This protein binds this small molecule.
Small molecule (SMILES): CC(=O)N[C@H]1[C@H](O[C@H]2[C@H](O)[C@@H](NC(C)=O)CO[C@@H]2CO)O[C@H](CO)[C@@H](O)[C@@H]1O

Binding-site contacts:
Ligand atom C8 contacts residue GLU1072 of chain 1.A at 3.4 Å.
Ligand atom C2 contacts residue ASN1074 of chain 1.A at 2.5 Å.
Ligand atom C1 contacts residue ASN1074 of chain 1.A at 1.4 Å.
Ligand atom C8 contacts residue LYS1073 of chain 1.A at 4.1 Å.
Ligand atom O7 contacts residue ALA706 of chain 1.A at 3.4 Å.
Ligand atom C6 contacts residue ALA706 of chain 1.A at 4.5 Å (hydrophobic).
Ligand atom C7 contacts residue ASN1074 of chain 1.A at 3.4 Å.
Ligand atom C4 contacts residue ASN1074 of chain 1.A at 4.3 Å.
Ligand atom C1 contacts residue GLN895 of chain 1.B at 4.2 Å.
Ligand atom O4 contacts residue ALA706 of chain 1.A at 3.7 Å.
Ligand atom O5 contacts residue ASN1074 of chain 1.A at 2.4 Å (h-bond).
Ligand atom C8 contacts residue ASN1074 of chain 1.A at 3.7 Å.
Ligand atom C7 contacts residue ALA706 of chain 1.A at 4.2 Å (hydrophobic).
Ligand atom C5 contacts residue ASN1074 of chain 1.A at 3.7 Å.
Ligand atom C5 contacts residue ALA706 of chain 1.A at 3.7 Å (hydrophobic).
Ligand atom C3 contacts residue ALA706 of chain 1.A at 4.2 Å (hydrophobic).
Ligand atom O7 contacts residue ASN1074 of chain 1.A at 3.5 Å (h-bond).
Ligand atom C4 contacts residue ALA706 of chain 1.A at 4.1 Å (hydrophobic).
Ligand atom N2 contacts residue ASN1074 of chain 1.A at 2.9 Å (h-bond).
Ligand atom C3 contacts residue ASN1074 of chain 1.A at 3.8 Å.

Sequence of chain 1.A:
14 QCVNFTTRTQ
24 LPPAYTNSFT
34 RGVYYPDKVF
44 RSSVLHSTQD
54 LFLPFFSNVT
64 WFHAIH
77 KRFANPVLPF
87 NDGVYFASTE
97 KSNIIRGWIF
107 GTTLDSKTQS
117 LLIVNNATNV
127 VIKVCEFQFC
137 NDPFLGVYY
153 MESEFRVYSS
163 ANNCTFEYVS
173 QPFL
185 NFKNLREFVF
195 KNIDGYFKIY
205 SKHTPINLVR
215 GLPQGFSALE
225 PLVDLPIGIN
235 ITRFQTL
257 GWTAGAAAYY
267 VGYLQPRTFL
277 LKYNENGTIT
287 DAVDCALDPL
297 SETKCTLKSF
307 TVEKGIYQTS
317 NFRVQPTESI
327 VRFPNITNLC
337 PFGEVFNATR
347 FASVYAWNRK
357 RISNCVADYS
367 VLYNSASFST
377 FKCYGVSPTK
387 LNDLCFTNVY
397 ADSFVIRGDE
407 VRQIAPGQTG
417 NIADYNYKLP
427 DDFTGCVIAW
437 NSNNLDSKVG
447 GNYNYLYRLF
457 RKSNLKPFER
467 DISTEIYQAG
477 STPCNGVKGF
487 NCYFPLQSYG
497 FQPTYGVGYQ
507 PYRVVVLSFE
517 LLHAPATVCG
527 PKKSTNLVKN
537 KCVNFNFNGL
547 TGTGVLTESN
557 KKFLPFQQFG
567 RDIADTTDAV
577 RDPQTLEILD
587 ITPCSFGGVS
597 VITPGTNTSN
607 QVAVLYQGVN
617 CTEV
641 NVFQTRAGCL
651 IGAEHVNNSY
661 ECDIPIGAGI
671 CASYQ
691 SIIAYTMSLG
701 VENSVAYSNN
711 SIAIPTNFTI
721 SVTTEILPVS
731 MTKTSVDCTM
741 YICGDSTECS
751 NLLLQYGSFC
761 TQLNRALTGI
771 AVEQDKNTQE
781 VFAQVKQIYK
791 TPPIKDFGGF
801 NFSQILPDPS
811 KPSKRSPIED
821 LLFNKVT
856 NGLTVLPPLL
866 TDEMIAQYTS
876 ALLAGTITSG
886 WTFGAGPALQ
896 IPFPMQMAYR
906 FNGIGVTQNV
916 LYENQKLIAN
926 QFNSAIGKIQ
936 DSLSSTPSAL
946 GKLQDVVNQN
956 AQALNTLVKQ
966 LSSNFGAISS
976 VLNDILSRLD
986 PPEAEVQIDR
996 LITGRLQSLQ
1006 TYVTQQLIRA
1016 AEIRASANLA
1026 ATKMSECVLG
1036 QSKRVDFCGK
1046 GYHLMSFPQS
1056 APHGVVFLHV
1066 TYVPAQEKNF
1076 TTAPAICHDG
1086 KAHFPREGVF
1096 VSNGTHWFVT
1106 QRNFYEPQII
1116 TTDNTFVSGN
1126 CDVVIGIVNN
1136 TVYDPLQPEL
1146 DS

Sequence of chain 1.B:
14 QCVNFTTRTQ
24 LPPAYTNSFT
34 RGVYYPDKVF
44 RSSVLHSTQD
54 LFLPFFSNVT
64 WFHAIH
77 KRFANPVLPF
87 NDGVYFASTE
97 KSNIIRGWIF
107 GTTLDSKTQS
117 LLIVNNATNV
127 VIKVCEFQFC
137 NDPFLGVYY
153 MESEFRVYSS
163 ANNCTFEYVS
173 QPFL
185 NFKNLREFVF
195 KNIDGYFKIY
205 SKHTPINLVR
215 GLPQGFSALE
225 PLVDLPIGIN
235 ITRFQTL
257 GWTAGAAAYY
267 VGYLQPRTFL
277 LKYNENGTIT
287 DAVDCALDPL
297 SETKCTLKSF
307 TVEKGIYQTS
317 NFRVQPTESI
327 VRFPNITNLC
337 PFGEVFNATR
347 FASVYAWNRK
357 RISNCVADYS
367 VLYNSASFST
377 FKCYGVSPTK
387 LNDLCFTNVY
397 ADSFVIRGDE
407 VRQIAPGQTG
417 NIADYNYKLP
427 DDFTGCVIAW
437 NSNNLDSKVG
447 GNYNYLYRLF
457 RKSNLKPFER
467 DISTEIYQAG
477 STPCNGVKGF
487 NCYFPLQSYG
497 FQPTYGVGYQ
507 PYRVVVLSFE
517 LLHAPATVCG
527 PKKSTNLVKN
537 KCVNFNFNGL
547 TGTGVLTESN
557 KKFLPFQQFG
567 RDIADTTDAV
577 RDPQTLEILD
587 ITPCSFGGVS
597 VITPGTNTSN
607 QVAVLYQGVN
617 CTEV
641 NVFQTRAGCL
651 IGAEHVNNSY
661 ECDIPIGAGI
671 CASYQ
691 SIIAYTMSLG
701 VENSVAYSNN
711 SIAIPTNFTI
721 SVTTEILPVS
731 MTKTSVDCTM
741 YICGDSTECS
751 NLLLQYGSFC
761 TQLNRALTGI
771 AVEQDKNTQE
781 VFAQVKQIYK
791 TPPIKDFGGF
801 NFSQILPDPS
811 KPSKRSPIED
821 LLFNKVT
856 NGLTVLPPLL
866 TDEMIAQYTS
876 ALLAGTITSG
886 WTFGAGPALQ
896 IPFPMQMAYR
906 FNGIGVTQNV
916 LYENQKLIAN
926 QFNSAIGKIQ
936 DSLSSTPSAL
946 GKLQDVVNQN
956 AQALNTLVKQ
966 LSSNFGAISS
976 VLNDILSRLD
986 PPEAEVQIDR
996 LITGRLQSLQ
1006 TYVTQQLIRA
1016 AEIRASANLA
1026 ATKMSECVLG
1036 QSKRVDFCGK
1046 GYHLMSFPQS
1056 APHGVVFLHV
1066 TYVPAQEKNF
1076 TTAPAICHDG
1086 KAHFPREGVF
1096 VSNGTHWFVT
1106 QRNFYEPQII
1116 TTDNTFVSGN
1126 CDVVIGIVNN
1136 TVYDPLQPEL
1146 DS